Sequence of chain 1.B:
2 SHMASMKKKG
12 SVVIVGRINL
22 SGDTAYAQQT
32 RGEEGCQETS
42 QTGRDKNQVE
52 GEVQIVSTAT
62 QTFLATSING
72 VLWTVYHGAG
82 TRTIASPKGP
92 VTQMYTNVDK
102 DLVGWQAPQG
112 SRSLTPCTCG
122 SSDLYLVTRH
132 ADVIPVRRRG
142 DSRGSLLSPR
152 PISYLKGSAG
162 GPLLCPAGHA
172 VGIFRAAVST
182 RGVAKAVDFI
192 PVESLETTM

A protein and the small-molecule ligand that binds it are described below.
Small molecule (SMILES): C[C@@H](O)[C@H](NC(=O)[C@H](CS)NC(=O)[C@H](CCC(=O)O)NC(=O)[C@@H](N)CO)C(=O)N[C@H](C(=O)N1CCC[C@H]1C(=O)N[C@@H](CS)C(=O)O)[C@@H](C)O

Binding-site contacts:
Ligand atom OXT contacts residue GLY158 of chain 1.B at 3.0 Å (h-bond).
Ligand atom OE2 contacts residue VAL179 of chain 1.B at 3.5 Å.
Ligand atom SG contacts residue PHE175 of chain 1.B at 3.9 Å.
Ligand atom OXT contacts residue ALA160 of chain 1.B at 3.1 Å (h-bond).
Ligand atom CA contacts residue ALA178 of chain 1.B at 3.6 Å (hydrophobic).
Ligand atom N contacts residue SER180 of chain 1.B at 3.0 Å (h-bond).
Ligand atom O contacts residue VAL179 of chain 1.B at 3.6 Å.
Ligand atom CB contacts residue HIS78 of chain 1.B at 3.7 Å.
Ligand atom O contacts residue ALA160 of chain 1.B at 3.5 Å.
Ligand atom N contacts residue THR181 of chain 1.B at 3.2 Å.
Ligand atom C contacts residue ALA177 of chain 1.B at 3.6 Å (hydrophobic).
Ligand atom CB contacts residue LEU156 of chain 1.B at 3.5 Å (hydrophobic).
Ligand atom CA contacts residue ALA177 of chain 1.B at 3.6 Å (hydrophobic).
Ligand atom CB contacts residue ALA178 of chain 1.B at 3.7 Å (hydrophobic).
Ligand atom O contacts residue ALA178 of chain 1.B at 2.9 Å (h-bond).
Ligand atom OG1 contacts residue ILE153 of chain 1.B at 3.1 Å.
Ligand atom N contacts residue ALA178 of chain 1.B at 2.8 Å (h-bond).
Ligand atom C contacts residue ALA178 of chain 1.B at 3.6 Å (hydrophobic).
Ligand atom N contacts residue ARG176 of chain 1.B at 3.2 Å (salt-bridge).
Ligand atom CG2 contacts residue ASP189 of chain 1.B at 3.3 Å.
Ligand atom CB contacts residue ILE153 of chain 1.B at 3.1 Å (hydrophobic).
Ligand atom CA contacts residue SER180 of chain 1.B at 3.3 Å.
Ligand atom O contacts residue ALA177 of chain 1.B at 3.2 Å.
Ligand atom CA contacts residue ARG176 of chain 1.B at 3.7 Å.
Ligand atom C contacts residue ALA160 of chain 1.B at 3.3 Å (hydrophobic).
Ligand atom N contacts residue ALA177 of chain 1.B at 3.8 Å.
Ligand atom CB contacts residue PHE175 of chain 1.B at 3.7 Å (hydrophobic).
Ligand atom C contacts residue HIS78 of chain 1.B at 3.6 Å.
Ligand atom O contacts residue HIS78 of chain 1.B at 2.7 Å (h-bond).
Ligand atom OXT contacts residue SER159 of chain 1.B at 3.5 Å (h-bond).
Ligand atom O contacts residue SER180 of chain 1.B at 3.6 Å.
Ligand atom CG contacts residue VAL179 of chain 1.B at 3.9 Å (hydrophobic).
Ligand atom O contacts residue ALA178 of chain 1.B at 3.6 Å (h-bond).
Ligand atom O contacts residue SER180 of chain 1.B at 3.0 Å (h-bond).
Ligand atom CG2 contacts residue ILE153 of chain 1.B at 3.7 Å (hydrophobic).
Ligand atom OE1 contacts residue VAL179 of chain 1.B at 3.6 Å.
Ligand atom C contacts residue HIS78 of chain 1.B at 3.8 Å.
Ligand atom C contacts residue SER180 of chain 1.B at 3.6 Å.
Ligand atom N contacts residue HIS78 of chain 1.B at 3.6 Å (h-bond).
Ligand atom CD contacts residue VAL179 of chain 1.B at 3.4 Å (hydrophobic).